The protein below binds the small molecule below.
Small molecule (SMILES): CC(=O)N[C@H]1[C@H](O[C@H]2[C@H](O)[C@@H](NC(C)=O)CO[C@@H]2CO)O[C@H](CO)[C@@H](O)[C@@H]1O

Sequence of chain 4.H:
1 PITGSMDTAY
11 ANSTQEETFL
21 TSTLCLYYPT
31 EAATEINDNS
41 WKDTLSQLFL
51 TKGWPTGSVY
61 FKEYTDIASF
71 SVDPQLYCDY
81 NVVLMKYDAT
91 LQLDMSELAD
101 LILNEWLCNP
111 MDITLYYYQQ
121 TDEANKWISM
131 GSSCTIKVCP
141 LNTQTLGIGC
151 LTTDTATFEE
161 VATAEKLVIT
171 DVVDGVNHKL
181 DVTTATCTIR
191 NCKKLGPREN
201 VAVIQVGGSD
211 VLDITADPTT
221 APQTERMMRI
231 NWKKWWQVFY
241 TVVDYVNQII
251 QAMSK

Binding-site contacts:
Ligand atom O5 contacts residue ASN12 of chain 4.H at 2.7 Å (h-bond).
Ligand atom O7 contacts residue ASN12 of chain 4.H at 3.7 Å.
Ligand atom N2 contacts residue ASN12 of chain 4.H at 3.8 Å.
Ligand atom C5 contacts residue ASN12 of chain 4.H at 4.1 Å.
Ligand atom C2 contacts residue ASN12 of chain 4.H at 3.2 Å.
Ligand atom C1 contacts residue ASN12 of chain 4.H at 2.2 Å.
Ligand atom C7 contacts residue ASN12 of chain 4.H at 3.9 Å.